Binding-site contacts:
Ligand atom C6 contacts residue ASP356 of chain 1.A at 3.4 Å.
Ligand atom C4 contacts residue ASP356 of chain 1.A at 4.1 Å.
Ligand atom O5 contacts residue ARG355 of chain 1.A at 3.8 Å.
Ligand atom C5 contacts residue ARG355 of chain 1.A at 3.7 Å.
Ligand atom C6 contacts residue ARG355 of chain 1.A at 4.2 Å.
Ligand atom C5 contacts residue VAL354 of chain 1.A at 4.2 Å (hydrophobic).
Ligand atom C1 contacts residue GLU353 of chain 1.A at 4.0 Å.
Ligand atom O6 contacts residue ASP356 of chain 1.A at 4.5 Å.
Ligand atom C2 contacts residue GLU353 of chain 1.A at 3.7 Å.
Ligand atom C2 contacts residue VAL354 of chain 1.A at 4.3 Å (hydrophobic).
Ligand atom C1 contacts residue ARG355 of chain 1.A at 4.4 Å.
Ligand atom O2 contacts residue VAL354 of chain 1.A at 4.1 Å.
Ligand atom C3 contacts residue VAL354 of chain 1.A at 3.8 Å (hydrophobic).
Ligand atom O2 contacts residue GLU353 of chain 1.A at 2.6 Å (salt-bridge).
Ligand atom C1 contacts residue GLU361 of chain 1.A at 4.2 Å.
Ligand atom O4 contacts residue ASP356 of chain 1.A at 2.9 Å (salt-bridge).
Ligand atom O1 contacts residue VAL354 of chain 1.A at 4.3 Å.
Ligand atom O1 contacts residue ARG355 of chain 1.A at 3.7 Å.
Ligand atom O1 contacts residue GLU361 of chain 1.A at 3.3 Å (salt-bridge).
Ligand atom O1 contacts residue GLU353 of chain 1.A at 3.5 Å (salt-bridge).
Ligand atom O5 contacts residue VAL354 of chain 1.A at 4.5 Å.
Ligand atom C5 contacts residue ASP356 of chain 1.A at 3.7 Å.

A protein and the small-molecule ligand that binds it are described below.
Small molecule (SMILES): OC[C@H]1O[C@H](O)[C@H](O)[C@@H](O)[C@@H]1O

Sequence of chain 1.A:
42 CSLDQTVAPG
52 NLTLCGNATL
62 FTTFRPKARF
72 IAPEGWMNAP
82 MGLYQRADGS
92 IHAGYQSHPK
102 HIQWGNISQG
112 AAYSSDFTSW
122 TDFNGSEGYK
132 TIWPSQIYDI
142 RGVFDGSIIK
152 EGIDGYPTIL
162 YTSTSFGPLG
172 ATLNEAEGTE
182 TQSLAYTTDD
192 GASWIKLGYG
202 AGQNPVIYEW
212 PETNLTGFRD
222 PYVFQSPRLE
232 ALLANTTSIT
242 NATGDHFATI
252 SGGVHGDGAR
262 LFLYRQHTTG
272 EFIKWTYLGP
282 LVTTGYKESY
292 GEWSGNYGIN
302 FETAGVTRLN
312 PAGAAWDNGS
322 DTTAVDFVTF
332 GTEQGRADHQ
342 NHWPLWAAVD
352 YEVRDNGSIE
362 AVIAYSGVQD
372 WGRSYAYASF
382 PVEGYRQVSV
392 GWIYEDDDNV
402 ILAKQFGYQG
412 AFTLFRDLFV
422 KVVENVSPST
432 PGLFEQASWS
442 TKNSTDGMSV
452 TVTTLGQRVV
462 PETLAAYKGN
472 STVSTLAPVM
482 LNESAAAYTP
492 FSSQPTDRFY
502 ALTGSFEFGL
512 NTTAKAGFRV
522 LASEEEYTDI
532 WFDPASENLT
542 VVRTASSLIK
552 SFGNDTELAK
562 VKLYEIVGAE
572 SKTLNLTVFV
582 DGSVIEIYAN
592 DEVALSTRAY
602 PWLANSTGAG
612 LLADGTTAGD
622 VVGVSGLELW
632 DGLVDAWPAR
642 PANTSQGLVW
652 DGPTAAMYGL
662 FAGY